Binding-site contacts:
Ligand atom C8 contacts residue GLU315 of chain 1.D at 3.5 Å.
Ligand atom C7 contacts residue ARG311 of chain 1.D at 4.4 Å.
Ligand atom N2 contacts residue ASN312 of chain 1.D at 2.8 Å (h-bond).
Ligand atom C4 contacts residue ASN312 of chain 1.D at 4.2 Å.
Ligand atom O7 contacts residue ASN312 of chain 1.D at 3.3 Å (h-bond).
Ligand atom C8 contacts residue ASN312 of chain 1.D at 3.8 Å.
Ligand atom C6 contacts residue GLU270 of chain 1.D at 3.9 Å.
Ligand atom O7 contacts residue SER309 of chain 1.D at 4.4 Å.
Ligand atom O6 contacts residue GLU270 of chain 1.D at 4.4 Å.
Ligand atom C8 contacts residue ARG311 of chain 1.D at 4.1 Å.
Ligand atom C7 contacts residue ASN312 of chain 1.D at 3.3 Å.
Ligand atom C2 contacts residue ASN312 of chain 1.D at 2.4 Å.
Ligand atom C3 contacts residue ASN312 of chain 1.D at 3.7 Å.
Ligand atom O5 contacts residue ASN312 of chain 1.D at 2.4 Å (h-bond).
Ligand atom C1 contacts residue ASN312 of chain 1.D at 1.5 Å.
Ligand atom C5 contacts residue ASN312 of chain 1.D at 3.7 Å.
Ligand atom N2 contacts residue LYS267 of chain 1.D at 4.4 Å.
Ligand atom O7 contacts residue ARG311 of chain 1.D at 3.7 Å.

This protein binds this small molecule.
Small molecule (SMILES): CC(=O)N[C@H]1[C@H](O[C@H]2[C@H](O)[C@@H](NC(C)=O)CO[C@@H]2CO)O[C@H](CO)[C@@H](O)[C@@H]1O

Sequence of chain 1.D:
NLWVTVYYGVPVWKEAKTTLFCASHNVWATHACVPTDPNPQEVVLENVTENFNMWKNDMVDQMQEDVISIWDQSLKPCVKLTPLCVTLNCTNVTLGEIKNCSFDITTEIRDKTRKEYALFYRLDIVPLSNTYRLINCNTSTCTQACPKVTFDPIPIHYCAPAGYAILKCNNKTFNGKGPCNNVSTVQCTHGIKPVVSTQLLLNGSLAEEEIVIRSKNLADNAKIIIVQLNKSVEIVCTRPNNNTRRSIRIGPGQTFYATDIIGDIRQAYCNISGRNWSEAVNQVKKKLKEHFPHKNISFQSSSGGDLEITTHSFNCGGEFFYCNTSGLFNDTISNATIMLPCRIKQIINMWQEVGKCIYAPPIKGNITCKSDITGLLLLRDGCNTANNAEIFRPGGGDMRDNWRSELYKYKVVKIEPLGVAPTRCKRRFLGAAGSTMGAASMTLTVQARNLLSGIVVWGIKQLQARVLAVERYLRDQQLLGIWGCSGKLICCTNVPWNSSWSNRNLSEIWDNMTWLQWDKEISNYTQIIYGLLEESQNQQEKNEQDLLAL